Binding-site contacts:
Ligand atom C8 contacts residue VAL99 of chain 1.A at 4.5 Å (hydrophobic).
Ligand atom O6 contacts residue NAG1 of chain 1.J at 4.4 Å.
Ligand atom N2 contacts residue SER268 of chain 1.A at 3.4 Å.
Ligand atom O7 contacts residue ASN206 of chain 1.A at 4.4 Å.
Ligand atom C3 contacts residue ASN107 of chain 1.A at 3.8 Å.
Ligand atom O6 contacts residue ARG97 of chain 1.A at 3.3 Å (salt-bridge).
Ligand atom C2 contacts residue SER267 of chain 1.A at 4.3 Å.
Ligand atom C8 contacts residue ASN206 of chain 1.A at 4.1 Å.
Ligand atom N2 contacts residue ASN107 of chain 1.A at 2.9 Å (h-bond).
Ligand atom C8 contacts residue PHE205 of chain 1.A at 4.1 Å (hydrophobic).
Ligand atom C2 contacts residue SER268 of chain 1.A at 4.0 Å.
Ligand atom C1 contacts residue ASN107 of chain 1.A at 1.4 Å.
Ligand atom O3 contacts residue CYS266 of chain 1.A at 3.6 Å.
Ligand atom C6 contacts residue NAG1 of chain 1.J at 4.0 Å.
Ligand atom C7 contacts residue ASN107 of chain 1.A at 3.7 Å.
Ligand atom C6 contacts residue SER267 of chain 1.A at 4.5 Å.
Ligand atom O7 contacts residue ASN107 of chain 1.A at 4.0 Å.
Ligand atom C4 contacts residue ASN107 of chain 1.A at 4.2 Å.
Ligand atom O5 contacts residue ASN107 of chain 1.A at 2.4 Å (h-bond).
Ligand atom O7 contacts residue VAL99 of chain 1.A at 4.4 Å.
Ligand atom O5 contacts residue NAG1 of chain 1.J at 4.0 Å.
Ligand atom C3 contacts residue SER267 of chain 1.A at 3.6 Å.
Ligand atom O4 contacts residue SER267 of chain 1.A at 3.7 Å.
Ligand atom O5 contacts residue ARG97 of chain 1.A at 3.7 Å.
Ligand atom C1 contacts residue SER268 of chain 1.A at 3.6 Å.
Ligand atom C2 contacts residue ASN107 of chain 1.A at 2.5 Å.
Ligand atom C5 contacts residue ASN107 of chain 1.A at 3.6 Å.
Ligand atom C6 contacts residue ARG97 of chain 1.A at 4.4 Å.
Ligand atom C8 contacts residue LEU106 of chain 1.A at 3.9 Å (hydrophobic).
Ligand atom C8 contacts residue SER268 of chain 1.A at 4.5 Å.
Ligand atom C1 contacts residue SER267 of chain 1.A at 4.2 Å.
Ligand atom C4 contacts residue SER267 of chain 1.A at 3.8 Å.
Ligand atom C7 contacts residue SER268 of chain 1.A at 4.4 Å.
Ligand atom O5 contacts residue SER267 of chain 1.A at 4.3 Å.
Ligand atom C1 contacts residue ARG97 of chain 1.A at 4.0 Å.
Ligand atom O7 contacts residue PRO57 of chain 1.A at 3.5 Å.
Ligand atom C5 contacts residue SER267 of chain 1.A at 3.5 Å.

The small molecule below binds the protein below.
Small molecule (SMILES): CC(=O)N[C@@H]1[C@@H](O)[C@H](O)[C@@H](CO)O[C@H]1O

Sequence of chain 1.A:
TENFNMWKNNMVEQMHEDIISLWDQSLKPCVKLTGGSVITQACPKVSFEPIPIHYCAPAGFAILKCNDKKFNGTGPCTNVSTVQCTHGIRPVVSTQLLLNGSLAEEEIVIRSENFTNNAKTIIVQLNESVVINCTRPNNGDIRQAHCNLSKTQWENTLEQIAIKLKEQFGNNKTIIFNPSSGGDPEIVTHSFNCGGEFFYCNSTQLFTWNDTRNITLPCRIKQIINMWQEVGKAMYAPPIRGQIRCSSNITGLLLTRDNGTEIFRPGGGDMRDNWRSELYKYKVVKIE